Sequence of chain 1.A:
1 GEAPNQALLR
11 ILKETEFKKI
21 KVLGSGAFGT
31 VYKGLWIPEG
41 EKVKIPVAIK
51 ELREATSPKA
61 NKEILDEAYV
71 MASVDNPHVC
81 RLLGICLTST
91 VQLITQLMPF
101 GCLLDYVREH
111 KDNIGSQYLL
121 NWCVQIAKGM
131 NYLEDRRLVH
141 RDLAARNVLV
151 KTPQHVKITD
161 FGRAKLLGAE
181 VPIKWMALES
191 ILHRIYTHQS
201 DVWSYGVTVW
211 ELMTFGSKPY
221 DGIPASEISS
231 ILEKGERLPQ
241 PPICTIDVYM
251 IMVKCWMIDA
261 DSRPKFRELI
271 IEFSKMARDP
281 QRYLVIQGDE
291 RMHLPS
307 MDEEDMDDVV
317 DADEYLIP

The small molecule below binds the protein below.
Small molecule (SMILES): CN[C@@H]1CC2O[C@@](C)([C@@H]1OC)n1c3ccccc3c3c4c(c5c6c(n2c5c31)CCCC6)C(=O)N=C4

Binding-site contacts:
Ligand atom C26 contacts residue GLY24 of chain 1.A at 3.8 Å.
Ligand atom C15 contacts residue LYS50 of chain 1.A at 4.2 Å.
Ligand atom C3 contacts residue PRO99 of chain 1.A at 3.4 Å (hydrophobic).
Ligand atom N1 contacts residue GLN96 of chain 1.A at 4.0 Å.
Ligand atom N1 contacts residue LEU149 of chain 1.A at 3.8 Å.
Ligand atom C3 contacts residue LEU23 of chain 1.A at 3.8 Å (hydrophobic).
Ligand atom C9 contacts residue LEU149 of chain 1.A at 3.8 Å (hydrophobic).
Ligand atom C14 contacts residue LYS50 of chain 1.A at 3.6 Å.
Ligand atom C28 contacts residue ASP105 of chain 1.A at 3.5 Å.
Ligand atom C17 contacts residue VAL31 of chain 1.A at 4.1 Å (hydrophobic).
Ligand atom C12 contacts residue VAL31 of chain 1.A at 3.9 Å (hydrophobic).
Ligand atom C5 contacts residue LEU23 of chain 1.A at 4.1 Å (hydrophobic).
Ligand atom C4 contacts residue GLY101 of chain 1.A at 3.9 Å.
Ligand atom N1 contacts residue MET98 of chain 1.A at 4.1 Å.
Ligand atom C9 contacts residue ALA48 of chain 1.A at 4.0 Å (hydrophobic).
Ligand atom C8 contacts residue MET98 of chain 1.A at 3.8 Å (hydrophobic).
Ligand atom O4 contacts residue LEU23 of chain 1.A at 4.1 Å.
Ligand atom O4 contacts residue GLY24 of chain 1.A at 3.4 Å.
Ligand atom C21 contacts residue GLY24 of chain 1.A at 4.2 Å.
Ligand atom C27 contacts residue CYS102 of chain 1.A at 3.4 Å (hydrophobic).
Ligand atom C5 contacts residue GLY101 of chain 1.A at 4.0 Å.
Ligand atom C13 contacts residue VAL31 of chain 1.A at 4.2 Å (hydrophobic).
Ligand atom C4 contacts residue LEU23 of chain 1.A at 4.1 Å (hydrophobic).
Ligand atom N1 contacts residue ALA48 of chain 1.A at 3.5 Å.
Ligand atom O5 contacts residue MET98 of chain 1.A at 2.8 Å (h-bond).
Ligand atom O5 contacts residue LEU97 of chain 1.A at 3.5 Å.
Ligand atom N4 contacts residue ASP105 of chain 1.A at 3.5 Å (salt-bridge).
Ligand atom O6 contacts residue CYS102 of chain 1.A at 4.1 Å.
Ligand atom N4 contacts residue CYS102 of chain 1.A at 3.6 Å.
Ligand atom C8 contacts residue ALA48 of chain 1.A at 4.0 Å (hydrophobic).
Ligand atom C8 contacts residue LEU149 of chain 1.A at 4.2 Å (hydrophobic).
Ligand atom C5 contacts residue MET98 of chain 1.A at 4.3 Å (hydrophobic).
Ligand atom C10 contacts residue LEU149 of chain 1.A at 4.2 Å (hydrophobic).
Ligand atom O5 contacts residue ALA48 of chain 1.A at 4.3 Å.
Ligand atom C4 contacts residue PRO99 of chain 1.A at 4.0 Å (hydrophobic).
Ligand atom C27 contacts residue ARG146 of chain 1.A at 4.0 Å.
Ligand atom C2 contacts residue PRO99 of chain 1.A at 3.9 Å (hydrophobic).
Ligand atom C13 contacts residue LYS50 of chain 1.A at 4.2 Å.
Ligand atom C3 contacts residue MET98 of chain 1.A at 4.2 Å (hydrophobic).
Ligand atom C4 contacts residue MET98 of chain 1.A at 3.2 Å (hydrophobic).